Sequence of chain 1.B:
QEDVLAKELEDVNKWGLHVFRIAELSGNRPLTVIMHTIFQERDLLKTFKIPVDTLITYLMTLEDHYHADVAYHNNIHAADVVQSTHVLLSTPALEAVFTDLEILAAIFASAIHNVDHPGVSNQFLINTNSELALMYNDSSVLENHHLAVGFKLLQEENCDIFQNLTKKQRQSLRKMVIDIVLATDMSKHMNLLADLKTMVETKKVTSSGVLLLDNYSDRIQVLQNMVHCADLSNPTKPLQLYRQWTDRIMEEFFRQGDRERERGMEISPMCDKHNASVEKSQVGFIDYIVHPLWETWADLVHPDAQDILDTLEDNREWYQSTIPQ

The protein below binds the small molecule below.
Small molecule (SMILES): Nc1ncnc2c1ncn2[C@@H]1O[C@@H]2CO[P](=O)(O)O[C@H]2[C@H]1O

Binding-site contacts:
Ligand atom C4 contacts residue PHE287 of chain 1.B at 3.3 Å (hydrophobic).
Ligand atom N6 contacts residue GLN284 of chain 1.B at 3.8 Å.
Ligand atom N9 contacts residue ILE251 of chain 1.B at 3.6 Å.
Ligand atom C6 contacts residue ILE251 of chain 1.B at 3.9 Å (hydrophobic).
Ligand atom C4 contacts residue ILE251 of chain 1.B at 3.5 Å (hydrophobic).
Ligand atom C8 contacts residue TYR74 of chain 1.B at 4.0 Å (hydrophobic).
Ligand atom C4' contacts residue MET188 of chain 1.B at 3.5 Å (hydrophobic).
Ligand atom N7 contacts residue ASN236 of chain 1.B at 3.7 Å.
Ligand atom C2' contacts residue ILE251 of chain 1.B at 4.0 Å (hydrophobic).
Ligand atom O5' contacts residue MET188 of chain 1.B at 3.4 Å.
Ligand atom O2P contacts residue HIS75 of chain 1.B at 2.6 Å (h-bond).
Ligand atom N3 contacts residue PHE287 of chain 1.B at 3.8 Å.
Ligand atom C6 contacts residue GLN284 of chain 1.B at 3.9 Å.
Ligand atom N7 contacts residue TYR74 of chain 1.B at 3.6 Å (h-bond).
Ligand atom N1 contacts residue ILE251 of chain 1.B at 3.8 Å.
Ligand atom C5' contacts residue ASP233 of chain 1.B at 3.7 Å.
Ligand atom N6 contacts residue ASN236 of chain 1.B at 3.9 Å.
Ligand atom C2' contacts residue PHE255 of chain 1.B at 4.0 Å (hydrophobic).
Ligand atom N1 contacts residue GLN284 of chain 1.B at 2.9 Å (h-bond).
Ligand atom N6 contacts residue THR248 of chain 1.B at 3.8 Å.
Ligand atom O4' contacts residue LEU234 of chain 1.B at 3.3 Å.
Ligand atom C2 contacts residue PHE287 of chain 1.B at 3.8 Å (hydrophobic).
Ligand atom N1 contacts residue PHE287 of chain 1.B at 3.8 Å.
Ligand atom C8 contacts residue ILE251 of chain 1.B at 3.7 Å (hydrophobic).
Ligand atom P contacts residue HIS75 of chain 1.B at 3.9 Å.
Ligand atom C2 contacts residue GLN284 of chain 1.B at 3.4 Å.
Ligand atom N7 contacts residue PHE287 of chain 1.B at 3.8 Å.
Ligand atom C5 contacts residue ILE251 of chain 1.B at 3.5 Å (hydrophobic).
Ligand atom C5 contacts residue PHE287 of chain 1.B at 3.4 Å (hydrophobic).
Ligand atom C5' contacts residue MET188 of chain 1.B at 3.5 Å (hydrophobic).
Ligand atom C1' contacts residue PHE287 of chain 1.B at 3.7 Å (hydrophobic).
Ligand atom O2' contacts residue PHE255 of chain 1.B at 3.9 Å.
Ligand atom N7 contacts residue ILE251 of chain 1.B at 3.7 Å.
Ligand atom O5' contacts residue ASP233 of chain 1.B at 3.7 Å.
Ligand atom C6 contacts residue PHE287 of chain 1.B at 3.6 Å (hydrophobic).
Ligand atom C8 contacts residue PHE287 of chain 1.B at 3.6 Å (hydrophobic).
Ligand atom O4' contacts residue PHE287 of chain 1.B at 3.8 Å.
Ligand atom N3 contacts residue ILE251 of chain 1.B at 4.0 Å.
Ligand atom N9 contacts residue PHE287 of chain 1.B at 3.3 Å.
Ligand atom C5' contacts residue LEU234 of chain 1.B at 3.8 Å (hydrophobic).